The protein below binds the small molecule below.
Small molecule (SMILES): Nc1ccccn1

Sequence of chain 2.B:
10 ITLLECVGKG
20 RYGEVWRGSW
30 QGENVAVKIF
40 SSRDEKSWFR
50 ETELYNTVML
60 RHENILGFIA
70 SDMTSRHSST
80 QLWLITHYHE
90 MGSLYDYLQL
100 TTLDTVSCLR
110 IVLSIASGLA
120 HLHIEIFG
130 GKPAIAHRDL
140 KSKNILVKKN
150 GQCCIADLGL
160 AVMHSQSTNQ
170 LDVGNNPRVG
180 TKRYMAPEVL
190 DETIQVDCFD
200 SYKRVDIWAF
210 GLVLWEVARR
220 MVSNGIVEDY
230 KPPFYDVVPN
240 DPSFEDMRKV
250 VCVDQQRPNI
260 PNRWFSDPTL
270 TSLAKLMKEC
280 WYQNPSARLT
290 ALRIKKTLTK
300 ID

Binding-site contacts:
Ligand atom C4 contacts residue SER166 of chain 2.B at 3.4 Å.
Ligand atom C5 contacts residue GLN165 of chain 2.B at 4.3 Å.
Ligand atom C6 contacts residue GLN165 of chain 2.B at 4.2 Å.
Ligand atom N1 contacts residue GLN165 of chain 2.B at 3.8 Å.
Ligand atom C4 contacts residue GLN165 of chain 2.B at 3.6 Å.
Ligand atom N contacts residue GLN165 of chain 2.B at 3.6 Å.
Ligand atom C6 contacts residue GLU124 of chain 2.B at 3.9 Å.
Ligand atom C2 contacts residue GLN165 of chain 2.B at 3.4 Å.
Ligand atom C4 contacts residue GLU124 of chain 2.B at 4.1 Å.
Ligand atom C5 contacts residue GLU124 of chain 2.B at 3.9 Å.
Ligand atom C5 contacts residue SER166 of chain 2.B at 4.4 Å.
Ligand atom C3 contacts residue GLN165 of chain 2.B at 3.3 Å.
Ligand atom C5 contacts residue PHE126 of chain 2.B at 4.0 Å (hydrophobic).
Ligand atom C3 contacts residue SER166 of chain 2.B at 4.3 Å.
Ligand atom C4 contacts residue PHE126 of chain 2.B at 4.4 Å (hydrophobic).